A small-molecule ligand and the protein it binds are described below.
Small molecule (SMILES): CC(=O)N[C@@H]1[C@@H](O)[C@H](O)[C@@H](CO)O[C@H]1O

Sequence of chain 21.A:
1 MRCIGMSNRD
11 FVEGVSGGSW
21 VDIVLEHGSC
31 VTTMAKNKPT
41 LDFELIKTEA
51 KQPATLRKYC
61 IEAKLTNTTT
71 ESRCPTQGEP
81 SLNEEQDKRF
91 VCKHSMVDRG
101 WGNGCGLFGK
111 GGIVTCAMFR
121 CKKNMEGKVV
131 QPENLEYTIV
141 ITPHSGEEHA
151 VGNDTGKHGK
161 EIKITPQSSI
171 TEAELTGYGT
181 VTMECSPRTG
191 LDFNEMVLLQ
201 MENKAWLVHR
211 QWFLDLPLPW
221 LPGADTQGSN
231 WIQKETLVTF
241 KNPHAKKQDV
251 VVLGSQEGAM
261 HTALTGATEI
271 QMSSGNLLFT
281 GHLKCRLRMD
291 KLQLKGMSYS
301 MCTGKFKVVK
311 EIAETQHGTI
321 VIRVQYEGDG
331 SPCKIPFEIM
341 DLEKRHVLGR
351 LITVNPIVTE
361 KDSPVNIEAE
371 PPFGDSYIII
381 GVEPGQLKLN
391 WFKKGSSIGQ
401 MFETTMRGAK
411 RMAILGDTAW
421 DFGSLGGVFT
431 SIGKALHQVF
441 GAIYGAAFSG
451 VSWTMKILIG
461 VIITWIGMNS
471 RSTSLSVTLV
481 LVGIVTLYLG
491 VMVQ

Binding-site contacts:
Ligand atom O5 contacts residue ASN67 of chain 21.A at 2.4 Å (h-bond).
Ligand atom C5 contacts residue ASN67 of chain 21.A at 3.7 Å.
Ligand atom C2 contacts residue ASN67 of chain 21.A at 2.5 Å.
Ligand atom C4 contacts residue ASN67 of chain 21.A at 4.2 Å.
Ligand atom C1 contacts residue ASN67 of chain 21.A at 1.4 Å.
Ligand atom C8 contacts residue PHE90 of chain 21.A at 4.0 Å (hydrophobic).
Ligand atom C3 contacts residue ASN67 of chain 21.A at 3.8 Å.
Ligand atom N2 contacts residue ASN67 of chain 21.A at 2.9 Å (h-bond).
Ligand atom O7 contacts residue ASN67 of chain 21.A at 3.0 Å (h-bond).
Ligand atom O7 contacts residue MET118 of chain 21.A at 3.5 Å.
Ligand atom C7 contacts residue MET118 of chain 21.A at 4.0 Å (hydrophobic).
Ligand atom C7 contacts residue ASN67 of chain 21.A at 3.2 Å.
Ligand atom C8 contacts residue MET118 of chain 21.A at 3.8 Å (hydrophobic).
Ligand atom C8 contacts residue ASN67 of chain 21.A at 4.0 Å.